Binding-site contacts:
Ligand atom C7 contacts residue CYS469 of chain 1.C at 4.3 Å (hydrophobic).
Ligand atom O5 contacts residue SER503 of chain 1.C at 4.2 Å.
Ligand atom O5 contacts residue ASP477 of chain 1.C at 4.3 Å.
Ligand atom O5 contacts residue SER479 of chain 1.C at 3.3 Å (h-bond).
Ligand atom C2 contacts residue ASN501 of chain 1.C at 2.4 Å.
Ligand atom C8 contacts residue CYS469 of chain 1.C at 3.8 Å (hydrophobic).
Ligand atom N2 contacts residue ASP526 of chain 1.C at 2.9 Å (salt-bridge).
Ligand atom C1 contacts residue SER503 of chain 1.C at 3.9 Å.
Ligand atom C5 contacts residue ASN501 of chain 1.C at 3.7 Å.
Ligand atom C8 contacts residue ASP526 of chain 1.C at 3.8 Å.
Ligand atom C7 contacts residue SER468 of chain 1.C at 4.3 Å.
Ligand atom C1 contacts residue ASP526 of chain 1.C at 3.5 Å.
Ligand atom O7 contacts residue CYS469 of chain 1.C at 3.7 Å.
Ligand atom C3 contacts residue ASN501 of chain 1.C at 3.7 Å.
Ligand atom O5 contacts residue ASN501 of chain 1.C at 2.4 Å (h-bond).
Ligand atom C8 contacts residue TYR524 of chain 1.C at 3.5 Å (hydrophobic).
Ligand atom C3 contacts residue ASP526 of chain 1.C at 3.9 Å.
Ligand atom O7 contacts residue SER468 of chain 1.C at 3.5 Å.
Ligand atom C2 contacts residue ASP526 of chain 1.C at 3.6 Å.
Ligand atom O7 contacts residue ASN501 of chain 1.C at 4.1 Å.
Ligand atom C8 contacts residue SER468 of chain 1.C at 4.4 Å.
Ligand atom C5 contacts residue SER479 of chain 1.C at 4.0 Å.
Ligand atom C6 contacts residue SER479 of chain 1.C at 3.5 Å.
Ligand atom C1 contacts residue SER479 of chain 1.C at 4.1 Å.
Ligand atom O6 contacts residue SER479 of chain 1.C at 3.1 Å (h-bond).
Ligand atom C7 contacts residue ASP526 of chain 1.C at 3.8 Å.
Ligand atom C5 contacts residue SER503 of chain 1.C at 4.5 Å.
Ligand atom C7 contacts residue ASN501 of chain 1.C at 3.7 Å.
Ligand atom C1 contacts residue ASN501 of chain 1.C at 1.5 Å.
Ligand atom N2 contacts residue ASN501 of chain 1.C at 2.8 Å (h-bond).
Ligand atom C4 contacts residue ASN501 of chain 1.C at 4.3 Å.
Ligand atom O6 contacts residue LYS480 of chain 1.C at 3.4 Å.

A small-molecule ligand and the protein it binds are described below.
Small molecule (SMILES): CC(=O)N[C@@H]1[C@@H](O)[C@H](O)[C@@H](CO)O[C@H]1O

Sequence of chain 1.C:
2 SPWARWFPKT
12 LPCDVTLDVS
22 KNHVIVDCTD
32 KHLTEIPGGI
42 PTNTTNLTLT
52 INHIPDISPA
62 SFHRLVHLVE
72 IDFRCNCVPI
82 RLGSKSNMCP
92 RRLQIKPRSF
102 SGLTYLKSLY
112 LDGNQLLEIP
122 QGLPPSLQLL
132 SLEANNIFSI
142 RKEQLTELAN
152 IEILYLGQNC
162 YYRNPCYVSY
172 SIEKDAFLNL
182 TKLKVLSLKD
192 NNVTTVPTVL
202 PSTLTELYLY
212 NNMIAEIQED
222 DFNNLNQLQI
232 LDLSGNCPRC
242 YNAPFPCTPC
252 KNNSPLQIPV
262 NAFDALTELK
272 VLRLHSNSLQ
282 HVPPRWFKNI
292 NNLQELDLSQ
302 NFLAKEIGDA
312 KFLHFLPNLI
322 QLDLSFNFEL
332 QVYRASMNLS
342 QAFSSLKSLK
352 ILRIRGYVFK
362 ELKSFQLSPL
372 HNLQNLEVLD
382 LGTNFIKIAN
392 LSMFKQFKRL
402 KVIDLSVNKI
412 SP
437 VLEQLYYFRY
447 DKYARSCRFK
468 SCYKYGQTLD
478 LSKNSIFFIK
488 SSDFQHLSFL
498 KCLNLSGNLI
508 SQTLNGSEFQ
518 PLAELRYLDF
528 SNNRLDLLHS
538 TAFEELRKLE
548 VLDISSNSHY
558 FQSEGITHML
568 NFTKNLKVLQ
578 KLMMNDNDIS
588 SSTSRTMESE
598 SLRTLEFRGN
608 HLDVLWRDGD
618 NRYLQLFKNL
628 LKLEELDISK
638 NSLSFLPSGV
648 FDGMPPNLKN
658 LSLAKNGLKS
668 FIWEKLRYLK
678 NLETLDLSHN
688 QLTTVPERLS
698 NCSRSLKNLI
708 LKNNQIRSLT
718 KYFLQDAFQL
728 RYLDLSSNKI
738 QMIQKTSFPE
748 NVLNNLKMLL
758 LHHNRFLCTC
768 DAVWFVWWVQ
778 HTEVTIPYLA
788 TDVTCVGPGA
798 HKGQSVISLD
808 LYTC